Binding-site contacts:
Ligand atom O4 contacts residue ALA28 of chain 1.B at 3.5 Å.
Ligand atom N4 contacts residue GLY27 of chain 1.B at 2.9 Å (h-bond).
Ligand atom OE1 contacts residue ASP30 of chain 1.B at 2.9 Å (salt-bridge).
Ligand atom CA5 contacts residue ASP29 of chain 1.B at 3.5 Å.
Ligand atom CD4 contacts residue ARG8 of chain 1.A at 3.1 Å.
Ligand atom O4 contacts residue GLY27 of chain 1.B at 3.4 Å (h-bond).
Ligand atom NH2 contacts residue VAL82 of chain 1.A at 3.6 Å.
Ligand atom N1 contacts residue GLY48 of chain 1.A at 3.0 Å (h-bond).
Ligand atom C3 contacts residue ASP25 of chain 1.A at 3.5 Å.
Ligand atom NH2 contacts residue LEU23 of chain 1.A at 3.3 Å.
Ligand atom O2 contacts residue GLY49 of chain 1.A at 3.6 Å.
Ligand atom NH1 contacts residue VAL82 of chain 1.A at 3.4 Å.
Ligand atom CA4 contacts residue GLY48 of chain 1.B at 3.4 Å.
Ligand atom N2 contacts residue GLY27 of chain 1.A at 2.9 Å (h-bond).
Ligand atom N6 contacts residue ASP29 of chain 1.B at 3.3 Å (salt-bridge).
Ligand atom CA3 contacts residue GLY27 of chain 1.B at 3.3 Å.
Ligand atom NH1 contacts residue ARG8 of chain 1.A at 3.1 Å (salt-bridge).
Ligand atom O1 contacts residue ASP29 of chain 1.A at 2.9 Å (salt-bridge).
Ligand atom O5 contacts residue GLY48 of chain 1.B at 3.0 Å (h-bond).
Ligand atom NE2 contacts residue ASP30 of chain 1.B at 2.8 Å (salt-bridge).
Ligand atom CB3 contacts residue ASP25 of chain 1.A at 3.4 Å.
Ligand atom NE contacts residue ARG8 of chain 1.A at 3.5 Å (salt-bridge).
Ligand atom O4 contacts residue ASP29 of chain 1.B at 3.1 Å (salt-bridge).
Ligand atom N contacts residue GLY48 of chain 1.A at 3.0 Å (h-bond).
Ligand atom O contacts residue VAL82 of chain 1.B at 3.5 Å.
Ligand atom O1 contacts residue ALA28 of chain 1.A at 3.5 Å.
Ligand atom C4 contacts residue GLY27 of chain 1.B at 3.5 Å.
Ligand atom N3 contacts residue ASP25 of chain 1.A at 2.7 Å (salt-bridge).
Ligand atom CG2 contacts residue ASP29 of chain 1.A at 3.5 Å.
Ligand atom O1 contacts residue GLY27 of chain 1.A at 3.4 Å (h-bond).
Ligand atom C3 contacts residue ASP25 of chain 1.B at 3.2 Å.
Ligand atom N5 contacts residue GLY48 of chain 1.B at 2.9 Å (h-bond).
Ligand atom CA3 contacts residue ASP25 of chain 1.A at 3.2 Å.
Ligand atom OE1 contacts residue ASP29 of chain 1.B at 3.0 Å (salt-bridge).
Ligand atom CZ contacts residue ARG8 of chain 1.A at 3.4 Å.
Ligand atom CH3 contacts residue GLY48 of chain 1.A at 3.4 Å.
Ligand atom CB contacts residue ASP29 of chain 1.A at 3.4 Å.
Ligand atom N6 contacts residue ASP30 of chain 1.B at 3.5 Å (salt-bridge).
Ligand atom CB2 contacts residue ASP25 of chain 1.B at 3.3 Å.
Ligand atom CB2 contacts residue GLY27 of chain 1.A at 3.5 Å.

This protein binds this small molecule.
Small molecule (SMILES): CCCC[C@@H](CN[C@@H](CCCC)C(=O)N[C@@H](CCC(N)=O)C(=O)N[C@@H](CCCNC(N)=[NH2+])C(N)=O)NC(=O)[C@@H](NC(=O)[C@@H](NC(C)=O)[C@@H](C)O)[C@@H](C)CC

Sequence of chain 1.A:
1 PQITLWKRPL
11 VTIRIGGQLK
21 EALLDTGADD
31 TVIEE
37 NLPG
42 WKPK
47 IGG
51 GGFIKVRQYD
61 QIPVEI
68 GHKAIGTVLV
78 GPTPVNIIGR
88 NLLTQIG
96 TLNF

Sequence of chain 1.B:
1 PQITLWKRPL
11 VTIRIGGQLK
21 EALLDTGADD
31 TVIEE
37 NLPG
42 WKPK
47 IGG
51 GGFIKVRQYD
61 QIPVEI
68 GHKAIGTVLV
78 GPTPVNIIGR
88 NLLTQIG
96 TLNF